Sequence of chain 1.H:
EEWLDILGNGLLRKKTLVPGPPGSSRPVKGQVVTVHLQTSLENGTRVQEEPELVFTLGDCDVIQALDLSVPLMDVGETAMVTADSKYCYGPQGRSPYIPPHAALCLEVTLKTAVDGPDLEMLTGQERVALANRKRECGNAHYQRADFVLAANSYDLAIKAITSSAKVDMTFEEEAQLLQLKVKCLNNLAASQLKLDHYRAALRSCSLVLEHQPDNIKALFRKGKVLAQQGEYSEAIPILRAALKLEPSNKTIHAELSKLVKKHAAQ

A small-molecule ligand and the protein it binds are described below.
Small molecule (SMILES): CSCC[C@H](NC(=O)[C@H](C)N)C(=O)N[C@@H](CCC(=O)O)C(=O)N[C@H](C=O)CCC(=O)O

Binding-site contacts:
Ligand atom CE contacts residue ILE216 of chain 1.H at 4.2 Å (hydrophobic).
Ligand atom CG contacts residue LYS217 of chain 1.H at 4.2 Å.
Ligand atom OE1 contacts residue TYR142 of chain 1.H at 4.4 Å.
Ligand atom OE1 contacts residue LYS217 of chain 1.H at 4.1 Å.
Ligand atom O contacts residue TYR142 of chain 1.H at 4.2 Å.
Ligand atom OE1 contacts residue ASN187 of chain 1.H at 4.1 Å.
Ligand atom N contacts residue LYS217 of chain 1.H at 4.1 Å.
Ligand atom OE2 contacts residue LYS217 of chain 1.H at 4.2 Å.
Ligand atom CD contacts residue LYS217 of chain 1.H at 3.9 Å.
Ligand atom CB contacts residue THR251 of chain 1.H at 4.0 Å.
Ligand atom C contacts residue GLN143 of chain 1.H at 4.5 Å.
Ligand atom C contacts residue ARG221 of chain 1.H at 3.8 Å.
Ligand atom C contacts residue TYR142 of chain 1.H at 3.6 Å (hydrophobic).
Ligand atom CA contacts residue LYS217 of chain 1.H at 4.1 Å.
Ligand atom CB contacts residue ASN187 of chain 1.H at 4.4 Å.
Ligand atom CG contacts residue THR251 of chain 1.H at 3.8 Å.
Ligand atom CE contacts residue ASN249 of chain 1.H at 3.5 Å.
Ligand atom CG contacts residue ASN187 of chain 1.H at 3.7 Å.
Ligand atom OE2 contacts residue LYS224 of chain 1.H at 3.9 Å.
Ligand atom CB contacts residue LYS217 of chain 1.H at 3.5 Å.
Ligand atom CA contacts residue PHE220 of chain 1.H at 4.5 Å (hydrophobic).
Ligand atom N contacts residue LYS217 of chain 1.H at 4.4 Å.
Ligand atom N contacts residue TYR142 of chain 1.H at 4.4 Å.
Ligand atom CA contacts residue ARG221 of chain 1.H at 4.3 Å.
Ligand atom SD contacts residue ILE252 of chain 1.H at 4.5 Å.
Ligand atom CD contacts residue LYS194 of chain 1.H at 4.0 Å.
Ligand atom CB contacts residue ARG221 of chain 1.H at 3.7 Å.
Ligand atom SD contacts residue PHE220 of chain 1.H at 3.6 Å.
Ligand atom CA contacts residue TYR142 of chain 1.H at 4.2 Å (hydrophobic).
Ligand atom N contacts residue ARG221 of chain 1.H at 3.6 Å.
Ligand atom O contacts residue GLN143 of chain 1.H at 3.5 Å (h-bond).
Ligand atom O contacts residue ARG221 of chain 1.H at 3.1 Å (salt-bridge).
Ligand atom OE1 contacts residue LYS194 of chain 1.H at 2.9 Å (salt-bridge).
Ligand atom CG contacts residue ASN249 of chain 1.H at 4.5 Å.
Ligand atom CD contacts residue ASN187 of chain 1.H at 4.4 Å.
Ligand atom CG contacts residue PHE220 of chain 1.H at 3.8 Å (hydrophobic).
Ligand atom CB contacts residue PHE220 of chain 1.H at 3.5 Å (hydrophobic).